Sequence of chain 1.D:
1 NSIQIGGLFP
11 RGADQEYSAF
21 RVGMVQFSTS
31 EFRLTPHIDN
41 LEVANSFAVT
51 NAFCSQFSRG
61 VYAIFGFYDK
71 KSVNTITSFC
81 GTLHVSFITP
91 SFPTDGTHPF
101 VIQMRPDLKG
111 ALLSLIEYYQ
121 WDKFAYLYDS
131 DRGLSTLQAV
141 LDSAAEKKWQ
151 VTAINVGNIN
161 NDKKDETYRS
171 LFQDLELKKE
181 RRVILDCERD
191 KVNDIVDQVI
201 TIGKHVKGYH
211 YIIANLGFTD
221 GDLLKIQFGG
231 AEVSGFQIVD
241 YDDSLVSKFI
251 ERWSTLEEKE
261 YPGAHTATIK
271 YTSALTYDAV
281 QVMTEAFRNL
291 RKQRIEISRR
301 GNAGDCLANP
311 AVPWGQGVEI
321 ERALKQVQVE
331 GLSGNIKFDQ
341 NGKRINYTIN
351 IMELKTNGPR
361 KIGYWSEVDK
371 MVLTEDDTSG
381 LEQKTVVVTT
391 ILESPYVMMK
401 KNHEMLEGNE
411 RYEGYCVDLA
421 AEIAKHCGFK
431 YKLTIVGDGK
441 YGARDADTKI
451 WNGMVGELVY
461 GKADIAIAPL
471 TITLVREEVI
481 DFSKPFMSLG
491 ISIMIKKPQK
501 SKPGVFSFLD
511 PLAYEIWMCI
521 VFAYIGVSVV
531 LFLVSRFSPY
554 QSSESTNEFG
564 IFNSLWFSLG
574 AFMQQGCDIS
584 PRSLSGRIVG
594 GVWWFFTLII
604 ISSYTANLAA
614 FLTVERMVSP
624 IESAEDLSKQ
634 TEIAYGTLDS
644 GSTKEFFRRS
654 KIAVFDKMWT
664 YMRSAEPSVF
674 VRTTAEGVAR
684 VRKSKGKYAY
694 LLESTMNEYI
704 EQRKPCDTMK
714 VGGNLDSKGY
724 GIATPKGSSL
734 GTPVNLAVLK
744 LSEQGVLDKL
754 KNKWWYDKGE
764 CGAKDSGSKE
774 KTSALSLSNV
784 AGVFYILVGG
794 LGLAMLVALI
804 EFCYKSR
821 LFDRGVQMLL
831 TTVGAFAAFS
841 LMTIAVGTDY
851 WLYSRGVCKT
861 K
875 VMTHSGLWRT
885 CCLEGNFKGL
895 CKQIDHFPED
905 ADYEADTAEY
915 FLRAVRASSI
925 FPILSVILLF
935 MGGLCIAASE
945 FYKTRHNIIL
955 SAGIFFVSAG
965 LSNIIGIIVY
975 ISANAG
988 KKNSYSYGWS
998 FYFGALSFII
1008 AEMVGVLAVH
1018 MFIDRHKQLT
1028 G

Sequence of chain 1.A:
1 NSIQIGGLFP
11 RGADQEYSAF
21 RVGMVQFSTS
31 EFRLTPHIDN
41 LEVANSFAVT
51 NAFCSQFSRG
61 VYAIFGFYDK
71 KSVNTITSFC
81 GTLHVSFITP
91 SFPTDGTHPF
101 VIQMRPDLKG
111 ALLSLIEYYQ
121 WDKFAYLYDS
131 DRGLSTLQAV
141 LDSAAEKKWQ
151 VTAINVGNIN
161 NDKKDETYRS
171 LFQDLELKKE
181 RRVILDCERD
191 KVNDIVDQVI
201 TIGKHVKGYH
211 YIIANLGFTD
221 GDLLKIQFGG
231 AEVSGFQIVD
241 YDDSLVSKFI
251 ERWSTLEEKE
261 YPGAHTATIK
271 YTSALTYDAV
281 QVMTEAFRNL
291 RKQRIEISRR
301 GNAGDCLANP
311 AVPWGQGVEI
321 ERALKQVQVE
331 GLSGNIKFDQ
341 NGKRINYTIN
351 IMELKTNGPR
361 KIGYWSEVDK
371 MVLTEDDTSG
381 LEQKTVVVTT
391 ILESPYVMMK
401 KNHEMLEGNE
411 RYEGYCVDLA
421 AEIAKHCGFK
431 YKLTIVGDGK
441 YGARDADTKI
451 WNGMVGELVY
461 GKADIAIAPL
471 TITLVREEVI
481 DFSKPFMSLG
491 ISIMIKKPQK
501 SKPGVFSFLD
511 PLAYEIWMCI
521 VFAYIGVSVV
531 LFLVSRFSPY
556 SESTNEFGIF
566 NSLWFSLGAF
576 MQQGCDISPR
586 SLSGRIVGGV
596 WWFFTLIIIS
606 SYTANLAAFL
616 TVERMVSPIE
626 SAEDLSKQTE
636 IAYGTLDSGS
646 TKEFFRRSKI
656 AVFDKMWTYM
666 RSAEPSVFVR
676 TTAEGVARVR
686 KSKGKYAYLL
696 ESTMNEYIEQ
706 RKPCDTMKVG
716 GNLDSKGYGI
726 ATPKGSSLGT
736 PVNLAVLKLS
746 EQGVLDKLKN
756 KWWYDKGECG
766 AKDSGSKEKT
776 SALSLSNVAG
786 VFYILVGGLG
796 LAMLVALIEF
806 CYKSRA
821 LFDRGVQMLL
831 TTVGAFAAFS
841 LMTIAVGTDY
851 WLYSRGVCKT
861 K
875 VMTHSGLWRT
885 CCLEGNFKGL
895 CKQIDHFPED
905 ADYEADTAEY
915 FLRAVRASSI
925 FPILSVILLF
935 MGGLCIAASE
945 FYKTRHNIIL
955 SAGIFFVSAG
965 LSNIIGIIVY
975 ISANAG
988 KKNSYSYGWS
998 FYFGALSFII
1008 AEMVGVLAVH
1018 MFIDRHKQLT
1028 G

The protein below binds the small molecule below.
Small molecule (SMILES): NS(=O)(=O)c1cc2c(cc1Cl)N[C@H]([C@H]1C[C@H]3C=C[C@@H]1C3)NS2(=O)=O

Binding-site contacts:
Ligand atom S1 contacts residue PRO485 of chain 1.A at 3.2 Å (h-bond).
Ligand atom C11 contacts residue SER488 of chain 1.A at 3.5 Å.
Ligand atom O2 contacts residue PRO485 of chain 1.A at 3.0 Å (h-bond).
Ligand atom C4 contacts residue GLY722 of chain 1.D at 3.8 Å.
Ligand atom C11 contacts residue MET487 of chain 1.A at 3.6 Å (hydrophobic).
Ligand atom C8 contacts residue SER720 of chain 1.D at 3.8 Å.
Ligand atom C14 contacts residue SER720 of chain 1.D at 3.6 Å.
Ligand atom C7 contacts residue LEU742 of chain 1.A at 3.7 Å (hydrophobic).
Ligand atom O3 contacts residue MET487 of chain 1.A at 3.3 Å.
Ligand atom C12 contacts residue PHE486 of chain 1.A at 3.2 Å (hydrophobic).
Ligand atom C12 contacts residue SER720 of chain 1.D at 3.5 Å.
Ligand atom C13 contacts residue PHE486 of chain 1.A at 3.2 Å (hydrophobic).
Ligand atom N2 contacts residue SER720 of chain 1.D at 3.7 Å.
Ligand atom O2 contacts residue MET487 of chain 1.A at 3.4 Å (h-bond).
Ligand atom C4 contacts residue LYS721 of chain 1.D at 3.7 Å.
Ligand atom C10 contacts residue SER720 of chain 1.D at 3.8 Å.
Ligand atom C3 contacts residue GLY722 of chain 1.D at 3.4 Å.
Ligand atom C13 contacts residue SER720 of chain 1.D at 3.5 Å.
Ligand atom N2 contacts residue PRO485 of chain 1.A at 3.8 Å.
Ligand atom C14 contacts residue PHE486 of chain 1.A at 3.3 Å (hydrophobic).
Ligand atom O2 contacts residue SER488 of chain 1.A at 3.3 Å (h-bond).
Ligand atom O1 contacts residue SER488 of chain 1.A at 3.5 Å (h-bond).
Ligand atom S2 contacts residue LYS754 of chain 1.A at 3.8 Å.
Ligand atom C9 contacts residue PHE486 of chain 1.A at 3.2 Å (hydrophobic).
Ligand atom CL contacts residue ASP751 of chain 1.A at 3.1 Å.
Ligand atom N3 contacts residue LYS754 of chain 1.A at 3.8 Å.
Ligand atom O4 contacts residue LYS754 of chain 1.A at 3.0 Å (salt-bridge).
Ligand atom C10 contacts residue PHE486 of chain 1.A at 3.2 Å (hydrophobic).
Ligand atom O3 contacts residue SER488 of chain 1.A at 2.4 Å (h-bond).
Ligand atom C4 contacts residue ILE472 of chain 1.D at 3.6 Å (hydrophobic).
Ligand atom N3 contacts residue SER720 of chain 1.D at 2.8 Å (h-bond).
Ligand atom C11 contacts residue PHE486 of chain 1.A at 3.2 Å (hydrophobic).
Ligand atom C7 contacts residue ILE472 of chain 1.D at 3.8 Å (hydrophobic).
Ligand atom N1 contacts residue PRO485 of chain 1.A at 2.4 Å (h-bond).
Ligand atom O2 contacts residue PHE486 of chain 1.A at 3.5 Å.
Ligand atom C11 contacts residue SER720 of chain 1.D at 3.8 Å.
Ligand atom O4 contacts residue MET487 of chain 1.A at 3.3 Å.
Ligand atom S2 contacts residue SER488 of chain 1.A at 3.7 Å.
Ligand atom C12 contacts residue MET487 of chain 1.A at 3.8 Å (hydrophobic).
Ligand atom C8 contacts residue PRO485 of chain 1.A at 3.4 Å (hydrophobic).